Binding-site contacts:
Ligand atom N15 contacts residue PRO34 of chain 1.A at 4.0 Å.
Ligand atom O18 contacts residue CYS32 of chain 1.A at 2.9 Å (h-bond).
Ligand atom N15 contacts residue CYS32 of chain 1.A at 4.0 Å.
Ligand atom C17 contacts residue PRO34 of chain 1.A at 3.8 Å (hydrophobic).
Ligand atom C17 contacts residue CYS32 of chain 1.A at 2.7 Å (hydrophobic).
Ligand atom O18 contacts residue PRO34 of chain 1.A at 3.8 Å.
Ligand atom C14 contacts residue PRO34 of chain 1.A at 4.4 Å (hydrophobic).
Ligand atom C19 contacts residue PRO34 of chain 1.A at 4.1 Å (hydrophobic).
Ligand atom C19 contacts residue CYS32 of chain 1.A at 1.8 Å (hydrophobic).

A small-molecule ligand and the protein it binds are described below.
Small molecule (SMILES): CC(=O)N(C)CCN(C)c1ccc([N+](=O)[O-])c2nonc12

Sequence of chain 1.A:
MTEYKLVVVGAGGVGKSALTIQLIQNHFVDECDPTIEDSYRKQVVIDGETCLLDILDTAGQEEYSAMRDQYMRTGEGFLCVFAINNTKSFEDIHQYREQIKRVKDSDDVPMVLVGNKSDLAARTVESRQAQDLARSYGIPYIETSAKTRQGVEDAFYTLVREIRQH